Sequence of chain 1.A:
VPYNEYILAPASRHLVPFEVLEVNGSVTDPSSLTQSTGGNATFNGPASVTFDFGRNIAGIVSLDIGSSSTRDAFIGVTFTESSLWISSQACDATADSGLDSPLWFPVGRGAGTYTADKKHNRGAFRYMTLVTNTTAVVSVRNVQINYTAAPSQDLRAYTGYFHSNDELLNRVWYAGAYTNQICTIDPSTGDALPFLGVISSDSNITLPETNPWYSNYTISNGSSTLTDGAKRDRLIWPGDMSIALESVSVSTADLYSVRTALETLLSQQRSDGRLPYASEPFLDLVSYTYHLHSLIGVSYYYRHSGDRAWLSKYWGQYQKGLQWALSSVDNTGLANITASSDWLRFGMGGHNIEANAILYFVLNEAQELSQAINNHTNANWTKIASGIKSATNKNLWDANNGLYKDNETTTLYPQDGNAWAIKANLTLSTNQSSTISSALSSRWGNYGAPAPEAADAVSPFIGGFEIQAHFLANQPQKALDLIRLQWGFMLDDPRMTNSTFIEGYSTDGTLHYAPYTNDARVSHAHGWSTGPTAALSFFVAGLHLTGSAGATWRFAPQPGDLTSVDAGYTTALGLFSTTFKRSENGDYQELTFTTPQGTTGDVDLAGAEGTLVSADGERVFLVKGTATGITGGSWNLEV

The small molecule below binds the protein below.
Small molecule (SMILES): CC(=O)N[C@@H]1[C@@H](O)[C@H](O)[C@@H](CO)O[C@H]1O

Binding-site contacts:
Ligand atom C6 contacts residue LEU412 of chain 1.A at 4.2 Å (hydrophobic).
Ligand atom C5 contacts residue THR410 of chain 1.A at 3.7 Å.
Ligand atom C1 contacts residue GLY347 of chain 1.A at 4.3 Å.
Ligand atom C2 contacts residue ASN407 of chain 1.A at 2.4 Å.
Ligand atom C4 contacts residue GLY347 of chain 1.A at 3.8 Å.
Ligand atom C8 contacts residue THR409 of chain 1.A at 4.1 Å.
Ligand atom C1 contacts residue THR410 of chain 1.A at 3.8 Å.
Ligand atom C2 contacts residue GLY347 of chain 1.A at 4.0 Å.
Ligand atom C7 contacts residue ASN407 of chain 1.A at 3.5 Å.
Ligand atom O5 contacts residue ASP406 of chain 1.A at 3.6 Å.
Ligand atom C5 contacts residue ASN407 of chain 1.A at 3.7 Å.
Ligand atom C3 contacts residue GLY347 of chain 1.A at 4.5 Å.
Ligand atom C6 contacts residue ASP406 of chain 1.A at 4.0 Å.
Ligand atom C5 contacts residue GLY347 of chain 1.A at 4.4 Å.
Ligand atom O5 contacts residue THR410 of chain 1.A at 3.7 Å.
Ligand atom C1 contacts residue ASN407 of chain 1.A at 1.4 Å.
Ligand atom N2 contacts residue ASN407 of chain 1.A at 2.9 Å (h-bond).
Ligand atom C4 contacts residue ASN407 of chain 1.A at 4.2 Å.
Ligand atom O6 contacts residue LEU412 of chain 1.A at 3.9 Å.
Ligand atom O7 contacts residue GLY347 of chain 1.A at 4.2 Å.
Ligand atom O5 contacts residue ASN407 of chain 1.A at 2.4 Å (h-bond).
Ligand atom O6 contacts residue ASP406 of chain 1.A at 2.8 Å (salt-bridge).
Ligand atom O7 contacts residue GLY349 of chain 1.A at 3.0 Å (h-bond).
Ligand atom C6 contacts residue GLY347 of chain 1.A at 4.2 Å.
Ligand atom O7 contacts residue ASN407 of chain 1.A at 3.7 Å.
Ligand atom N2 contacts residue THR409 of chain 1.A at 4.1 Å.
Ligand atom C3 contacts residue ASN407 of chain 1.A at 3.8 Å.
Ligand atom O5 contacts residue GLY347 of chain 1.A at 4.0 Å.
Ligand atom O4 contacts residue GLY347 of chain 1.A at 4.4 Å.
Ligand atom C7 contacts residue GLY349 of chain 1.A at 3.9 Å.
Ligand atom O7 contacts residue GLY350 of chain 1.A at 3.7 Å.
Ligand atom C5 contacts residue ASP406 of chain 1.A at 4.5 Å.
Ligand atom O6 contacts residue GLY347 of chain 1.A at 3.3 Å.
Ligand atom C6 contacts residue THR410 of chain 1.A at 3.8 Å.